Sequence of chain 1.B:
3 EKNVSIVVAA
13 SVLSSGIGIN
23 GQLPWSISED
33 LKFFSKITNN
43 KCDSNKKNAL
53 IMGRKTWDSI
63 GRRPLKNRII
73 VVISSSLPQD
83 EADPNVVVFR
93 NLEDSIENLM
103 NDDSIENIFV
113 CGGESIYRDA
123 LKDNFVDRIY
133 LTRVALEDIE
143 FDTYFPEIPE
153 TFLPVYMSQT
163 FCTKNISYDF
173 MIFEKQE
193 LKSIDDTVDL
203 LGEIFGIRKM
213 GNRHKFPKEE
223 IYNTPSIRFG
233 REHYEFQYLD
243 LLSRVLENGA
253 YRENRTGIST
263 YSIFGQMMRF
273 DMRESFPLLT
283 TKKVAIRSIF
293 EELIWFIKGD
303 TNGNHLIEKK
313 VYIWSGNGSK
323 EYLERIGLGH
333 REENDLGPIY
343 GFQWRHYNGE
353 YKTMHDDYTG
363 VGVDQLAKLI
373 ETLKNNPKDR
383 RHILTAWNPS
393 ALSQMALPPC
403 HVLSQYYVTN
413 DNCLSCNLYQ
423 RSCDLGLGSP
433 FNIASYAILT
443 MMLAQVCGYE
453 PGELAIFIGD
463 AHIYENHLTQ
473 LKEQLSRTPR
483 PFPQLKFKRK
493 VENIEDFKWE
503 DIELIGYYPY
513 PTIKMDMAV

Binding-site contacts:
Ligand atom NA4 contacts residue TYR119 of chain 1.B at 3.6 Å.
Ligand atom NA4 contacts residue VAL9 of chain 1.B at 2.6 Å (h-bond).
Ligand atom C13 contacts residue ILE62 of chain 1.B at 3.6 Å (hydrophobic).
Ligand atom N1 contacts residue ASP32 of chain 1.B at 2.8 Å (salt-bridge).
Ligand atom C7 contacts residue LEU25 of chain 1.B at 3.4 Å (hydrophobic).
Ligand atom CT contacts residue SER37 of chain 1.B at 3.4 Å.
Ligand atom C2 contacts residue ALA11 of chain 1.B at 3.7 Å (hydrophobic).
Ligand atom C12 contacts residue LEU33 of chain 1.B at 3.7 Å (hydrophobic).
Ligand atom O2 contacts residue ARG70 of chain 1.B at 3.1 Å (salt-bridge).
Ligand atom O2 contacts residue SER37 of chain 1.B at 3.0 Å (h-bond).
Ligand atom N3 contacts residue VAL9 of chain 1.B at 3.4 Å.
Ligand atom N3 contacts residue PHE36 of chain 1.B at 3.7 Å.
Ligand atom C4 contacts residue VAL9 of chain 1.B at 3.4 Å (hydrophobic).
Ligand atom C4 contacts residue PHE36 of chain 1.B at 3.5 Å (hydrophobic).
Ligand atom NA2 contacts residue VAL10 of chain 1.B at 3.5 Å (h-bond).
Ligand atom C14 contacts residue ILE62 of chain 1.B at 3.5 Å (hydrophobic).
Ligand atom C8A contacts residue ASP32 of chain 1.B at 3.6 Å.
Ligand atom N3 contacts residue NDP1 of chain 1.K at 3.7 Å.
Ligand atom NA2 contacts residue ASP32 of chain 1.B at 2.9 Å (salt-bridge).
Ligand atom N5 contacts residue NDP1 of chain 1.K at 3.3 Å.
Ligand atom N8 contacts residue ASP32 of chain 1.B at 3.5 Å (salt-bridge).
Ligand atom CT contacts residue ARG70 of chain 1.B at 3.3 Å.
Ligand atom N8 contacts residue LEU33 of chain 1.B at 3.7 Å.
Ligand atom C2 contacts residue ASP32 of chain 1.B at 3.6 Å.
Ligand atom O1 contacts residue ARG70 of chain 1.B at 2.8 Å (salt-bridge).
Ligand atom N3 contacts residue VAL10 of chain 1.B at 3.5 Å (h-bond).
Ligand atom C15 contacts residue PHE36 of chain 1.B at 3.5 Å (hydrophobic).
Ligand atom C4A contacts residue NDP1 of chain 1.K at 3.1 Å.
Ligand atom NA4 contacts residue CYS113 of chain 1.B at 3.3 Å.
Ligand atom OE1 contacts residue LYS34 of chain 1.B at 3.5 Å (salt-bridge).
Ligand atom N1 contacts residue ALA11 of chain 1.B at 3.5 Å.
Ligand atom C16 contacts residue PHE36 of chain 1.B at 3.5 Å (hydrophobic).
Ligand atom O1 contacts residue SER37 of chain 1.B at 3.3 Å.
Ligand atom C4 contacts residue NDP1 of chain 1.K at 3.2 Å.
Ligand atom NA2 contacts residue THR134 of chain 1.B at 3.1 Å (h-bond).
Ligand atom NA4 contacts residue PHE36 of chain 1.B at 3.4 Å.
Ligand atom NA2 contacts residue ALA11 of chain 1.B at 3.7 Å.
Ligand atom CM contacts residue THR58 of chain 1.B at 3.5 Å.
Ligand atom C8A contacts residue NDP1 of chain 1.K at 3.5 Å.
Ligand atom N8 contacts residue LEU25 of chain 1.B at 3.6 Å.

A protein and the small-molecule ligand that binds it are described below.
Small molecule (SMILES): CN(Cc1cnc2nc(N)nc(N)c2n1)c1ccc(C(=O)N[C@@H](CCC(=O)O)C(=O)O)cc1